Sequence of chain 1.B:
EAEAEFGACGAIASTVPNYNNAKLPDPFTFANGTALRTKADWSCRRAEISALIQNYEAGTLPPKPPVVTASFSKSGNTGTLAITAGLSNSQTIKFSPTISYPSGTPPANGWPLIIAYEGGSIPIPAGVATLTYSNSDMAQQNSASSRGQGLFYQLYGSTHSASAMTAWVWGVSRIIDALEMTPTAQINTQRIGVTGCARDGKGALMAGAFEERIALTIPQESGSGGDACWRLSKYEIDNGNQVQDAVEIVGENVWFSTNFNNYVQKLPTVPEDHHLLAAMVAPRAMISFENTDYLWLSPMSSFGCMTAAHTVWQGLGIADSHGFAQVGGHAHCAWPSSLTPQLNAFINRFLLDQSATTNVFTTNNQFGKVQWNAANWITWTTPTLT

Binding-site contacts:
Ligand atom C4 contacts residue GLU3 of chain 1.B at 4.5 Å.
Ligand atom C8 contacts residue THR34 of chain 1.B at 3.9 Å.
Ligand atom C2 contacts residue THR34 of chain 1.B at 3.9 Å.
Ligand atom O5 contacts residue PHE30 of chain 1.B at 4.0 Å.
Ligand atom C5 contacts residue ASN32 of chain 1.B at 3.6 Å.
Ligand atom C5 contacts residue PHE30 of chain 1.B at 3.7 Å (hydrophobic).
Ligand atom C7 contacts residue THR34 of chain 1.B at 4.0 Å.
Ligand atom O6 contacts residue ILE12 of chain 1.B at 3.4 Å (h-bond).
Ligand atom N2 contacts residue ASN32 of chain 1.B at 3.0 Å (h-bond).
Ligand atom C6 contacts residue PHE30 of chain 1.B at 3.6 Å (hydrophobic).
Ligand atom C6 contacts residue GLU48 of chain 1.B at 4.3 Å.
Ligand atom C2 contacts residue ASN32 of chain 1.B at 2.5 Å.
Ligand atom C6 contacts residue CYS9 of chain 1.B at 3.3 Å (hydrophobic).
Ligand atom O5 contacts residue ASN32 of chain 1.B at 2.3 Å (h-bond).
Ligand atom O4 contacts residue PHE30 of chain 1.B at 4.3 Å.
Ligand atom O7 contacts residue ASN32 of chain 1.B at 4.2 Å.
Ligand atom O6 contacts residue ALA11 of chain 1.B at 3.6 Å.
Ligand atom C1 contacts residue ASN32 of chain 1.B at 1.4 Å.
Ligand atom C1 contacts residue PHE30 of chain 1.B at 4.3 Å (hydrophobic).
Ligand atom C7 contacts residue GLU1 of chain 1.B at 4.0 Å.
Ligand atom O7 contacts residue GLU1 of chain 1.B at 3.0 Å (salt-bridge).
Ligand atom O4 contacts residue CYS9 of chain 1.B at 3.7 Å.
Ligand atom C4 contacts residue ASN32 of chain 1.B at 4.2 Å.
Ligand atom N2 contacts residue THR34 of chain 1.B at 3.1 Å (h-bond).
Ligand atom N2 contacts residue GLU1 of chain 1.B at 4.3 Å.
Ligand atom C1 contacts residue THR34 of chain 1.B at 3.7 Å.
Ligand atom O3 contacts residue GLU3 of chain 1.B at 3.6 Å (salt-bridge).
Ligand atom C2 contacts residue GLU1 of chain 1.B at 3.8 Å.
Ligand atom O6 contacts residue GLY10 of chain 1.B at 3.9 Å.
Ligand atom C3 contacts residue ASN32 of chain 1.B at 3.8 Å.
Ligand atom C7 contacts residue ASN32 of chain 1.B at 3.8 Å.
Ligand atom C3 contacts residue GLU1 of chain 1.B at 3.9 Å.
Ligand atom C4 contacts residue GLU1 of chain 1.B at 4.1 Å.
Ligand atom C6 contacts residue ILE12 of chain 1.B at 3.9 Å (hydrophobic).
Ligand atom O3 contacts residue GLU1 of chain 1.B at 3.4 Å (salt-bridge).
Ligand atom O6 contacts residue CYS9 of chain 1.B at 2.6 Å (h-bond).
Ligand atom C5 contacts residue CYS9 of chain 1.B at 4.2 Å (hydrophobic).
Ligand atom C4 contacts residue CYS9 of chain 1.B at 3.9 Å (hydrophobic).

The small molecule below binds the protein below.
Small molecule (SMILES): CC(=O)N[C@@H]1[C@@H](O)[C@H](O)[C@@H](CO)O[C@H]1O